Binding-site contacts:
Ligand atom C7 contacts residue ASN231 of chain 3.A at 3.8 Å.
Ligand atom O5 contacts residue ASN231 of chain 3.A at 2.3 Å (h-bond).
Ligand atom C1 contacts residue ASN231 of chain 3.A at 1.5 Å.
Ligand atom C4 contacts residue ASN231 of chain 3.A at 4.3 Å.
Ligand atom N2 contacts residue ASN231 of chain 3.A at 3.1 Å.
Ligand atom C8 contacts residue ASN231 of chain 3.A at 4.1 Å.
Ligand atom O7 contacts residue ASN231 of chain 3.A at 4.3 Å.
Ligand atom C3 contacts residue ASN231 of chain 3.A at 3.9 Å.
Ligand atom N2 contacts residue PRO230 of chain 3.A at 4.4 Å.
Ligand atom C8 contacts residue PRO230 of chain 3.A at 3.7 Å (hydrophobic).
Ligand atom C5 contacts residue ASN231 of chain 3.A at 3.6 Å.
Ligand atom C2 contacts residue ASN231 of chain 3.A at 2.7 Å.

Sequence of chain 3.A:
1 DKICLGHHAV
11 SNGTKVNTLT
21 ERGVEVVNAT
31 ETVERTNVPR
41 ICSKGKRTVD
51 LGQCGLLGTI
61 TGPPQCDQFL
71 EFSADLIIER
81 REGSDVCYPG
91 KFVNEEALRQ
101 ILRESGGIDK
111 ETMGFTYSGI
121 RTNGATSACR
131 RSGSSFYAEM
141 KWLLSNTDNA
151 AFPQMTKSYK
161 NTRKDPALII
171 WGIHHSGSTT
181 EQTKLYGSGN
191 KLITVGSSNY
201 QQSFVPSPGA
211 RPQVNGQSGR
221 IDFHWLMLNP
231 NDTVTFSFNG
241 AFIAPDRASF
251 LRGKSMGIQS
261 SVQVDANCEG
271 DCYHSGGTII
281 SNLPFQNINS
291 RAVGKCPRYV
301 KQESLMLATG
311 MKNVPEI

This small molecule binds to this protein.
Small molecule (SMILES): CC(=O)N[C@@H]1[C@@H](O)[C@H](O)[C@@H](CO)O[C@H]1O